Sequence of chain 1.B:
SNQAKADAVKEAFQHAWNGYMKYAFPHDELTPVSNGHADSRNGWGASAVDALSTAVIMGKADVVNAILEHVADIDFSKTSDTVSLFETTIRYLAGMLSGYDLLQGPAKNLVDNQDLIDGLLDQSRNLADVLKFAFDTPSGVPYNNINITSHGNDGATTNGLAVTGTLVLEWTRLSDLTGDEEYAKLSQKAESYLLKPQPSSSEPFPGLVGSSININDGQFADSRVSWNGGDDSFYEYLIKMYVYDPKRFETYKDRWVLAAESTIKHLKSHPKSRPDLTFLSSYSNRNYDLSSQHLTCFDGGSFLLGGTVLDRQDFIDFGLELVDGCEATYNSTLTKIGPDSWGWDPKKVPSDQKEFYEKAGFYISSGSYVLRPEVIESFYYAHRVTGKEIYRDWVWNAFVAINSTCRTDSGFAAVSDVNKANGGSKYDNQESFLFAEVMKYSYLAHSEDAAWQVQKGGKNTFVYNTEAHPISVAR

Binding-site contacts:
Ligand atom O7 contacts residue ASN182 of chain 1.B at 3.9 Å.
Ligand atom C1 contacts residue ASN182 of chain 1.B at 1.4 Å.
Ligand atom O5 contacts residue ASN182 of chain 1.B at 2.4 Å (h-bond).
Ligand atom C7 contacts residue SER115 of chain 1.B at 4.2 Å.
Ligand atom C1 contacts residue SER185 of chain 1.B at 4.1 Å.
Ligand atom C5 contacts residue ASN182 of chain 1.B at 3.7 Å.
Ligand atom C2 contacts residue ASN182 of chain 1.B at 2.5 Å.
Ligand atom O7 contacts residue THR117 of chain 1.B at 4.4 Å.
Ligand atom C5 contacts residue SER185 of chain 1.B at 4.5 Å.
Ligand atom C6 contacts residue THR184 of chain 1.B at 3.6 Å.
Ligand atom C7 contacts residue ASN182 of chain 1.B at 3.8 Å.
Ligand atom C8 contacts residue SER115 of chain 1.B at 4.2 Å.
Ligand atom C6 contacts residue SER185 of chain 1.B at 4.1 Å.
Ligand atom O6 contacts residue SER185 of chain 1.B at 3.8 Å.
Ligand atom C3 contacts residue ASN182 of chain 1.B at 3.8 Å.
Ligand atom C5 contacts residue THR184 of chain 1.B at 4.0 Å.
Ligand atom N2 contacts residue ASN182 of chain 1.B at 2.8 Å (h-bond).
Ligand atom O7 contacts residue SER115 of chain 1.B at 3.3 Å (h-bond).
Ligand atom O7 contacts residue ASP116 of chain 1.B at 4.3 Å.
Ligand atom C4 contacts residue ASN182 of chain 1.B at 4.2 Å.
Ligand atom O5 contacts residue SER185 of chain 1.B at 3.5 Å (h-bond).
Ligand atom O7 contacts residue THR184 of chain 1.B at 4.2 Å.
Ligand atom O5 contacts residue THR184 of chain 1.B at 4.1 Å.

The small molecule below binds the protein below.
Small molecule (SMILES): CC(=O)N[C@H]1[C@@H](O[C@H]2[C@H](O)[C@@H](NC(C)=O)CO[C@@H]2CO)O[C@H](CO)[C@@H](O)[C@@H]1O